Sequence of chain 1.A:
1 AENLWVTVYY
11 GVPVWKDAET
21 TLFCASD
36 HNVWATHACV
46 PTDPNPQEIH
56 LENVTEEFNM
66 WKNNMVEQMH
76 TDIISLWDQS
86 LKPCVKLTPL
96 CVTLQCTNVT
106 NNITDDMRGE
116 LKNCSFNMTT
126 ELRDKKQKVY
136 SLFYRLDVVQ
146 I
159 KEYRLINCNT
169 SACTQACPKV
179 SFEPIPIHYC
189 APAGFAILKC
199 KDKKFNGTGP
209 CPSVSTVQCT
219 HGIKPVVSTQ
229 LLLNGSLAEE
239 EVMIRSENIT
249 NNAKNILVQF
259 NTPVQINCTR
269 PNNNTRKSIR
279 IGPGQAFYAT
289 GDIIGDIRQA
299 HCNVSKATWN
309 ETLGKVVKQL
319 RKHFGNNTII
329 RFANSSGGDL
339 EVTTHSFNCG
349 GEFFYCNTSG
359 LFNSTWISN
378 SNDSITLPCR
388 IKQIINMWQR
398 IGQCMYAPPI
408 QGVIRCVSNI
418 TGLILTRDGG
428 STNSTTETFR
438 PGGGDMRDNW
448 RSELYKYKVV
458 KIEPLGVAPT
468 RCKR

A small-molecule ligand and the protein it binds are described below.
Small molecule (SMILES): CC(=O)N[C@H]1[C@H](O[C@H]2[C@H](O)[C@@H](NC(C)=O)CO[C@@H]2CO)O[C@H](CO)[C@@H](O)[C@@H]1O

Binding-site contacts:
Ligand atom C3 contacts residue ASP290 of chain 1.A at 3.8 Å.
Ligand atom C1 contacts residue ASN118 of chain 1.A at 1.4 Å.
Ligand atom C7 contacts residue ASP290 of chain 1.A at 3.5 Å.
Ligand atom C8 contacts residue VAL104 of chain 1.A at 4.0 Å (hydrophobic).
Ligand atom C8 contacts residue TYR135 of chain 1.A at 4.4 Å (hydrophobic).
Ligand atom C5 contacts residue TYR135 of chain 1.A at 4.1 Å (hydrophobic).
Ligand atom O3 contacts residue ASP290 of chain 1.A at 3.5 Å (salt-bridge).
Ligand atom C3 contacts residue TYR135 of chain 1.A at 4.1 Å (hydrophobic).
Ligand atom N2 contacts residue ASP290 of chain 1.A at 2.9 Å (salt-bridge).
Ligand atom C7 contacts residue ASN118 of chain 1.A at 3.1 Å.
Ligand atom N2 contacts residue ASN118 of chain 1.A at 2.9 Å (h-bond).
Ligand atom C7 contacts residue VAL104 of chain 1.A at 4.4 Å (hydrophobic).
Ligand atom C8 contacts residue LEU137 of chain 1.A at 4.1 Å (hydrophobic).
Ligand atom C3 contacts residue ASN118 of chain 1.A at 3.8 Å.
Ligand atom O5 contacts residue ASN118 of chain 1.A at 2.3 Å (h-bond).
Ligand atom O7 contacts residue VAL104 of chain 1.A at 4.2 Å.
Ligand atom O7 contacts residue ASN106 of chain 1.A at 4.0 Å.
Ligand atom C2 contacts residue ASP290 of chain 1.A at 4.0 Å.
Ligand atom C7 contacts residue TYR135 of chain 1.A at 4.1 Å (hydrophobic).
Ligand atom O7 contacts residue TYR135 of chain 1.A at 3.5 Å.
Ligand atom C7 contacts residue LEU137 of chain 1.A at 4.4 Å (hydrophobic).
Ligand atom C2 contacts residue ASN118 of chain 1.A at 2.5 Å.
Ligand atom C7 contacts residue ASN106 of chain 1.A at 4.4 Å.
Ligand atom C5 contacts residue ASN118 of chain 1.A at 3.6 Å.
Ligand atom C4 contacts residue ASN118 of chain 1.A at 4.2 Å.
Ligand atom C8 contacts residue ASP290 of chain 1.A at 3.1 Å.
Ligand atom C4 contacts residue TYR135 of chain 1.A at 4.4 Å (hydrophobic).
Ligand atom O4 contacts residue TYR135 of chain 1.A at 4.1 Å.
Ligand atom C1 contacts residue TYR135 of chain 1.A at 4.1 Å (hydrophobic).
Ligand atom O7 contacts residue ASN118 of chain 1.A at 3.0 Å (h-bond).
Ligand atom C8 contacts residue ASN118 of chain 1.A at 4.4 Å.